This protein binds this small molecule.
Small molecule (SMILES): CC(=O)N[C@@H]1[C@@H](O)[C@H](O)[C@@H](CO)O[C@H]1O

Binding-site contacts:
Ligand atom C1 contacts residue ASN317 of chain 1.C at 1.4 Å.
Ligand atom C3 contacts residue ASN317 of chain 1.C at 3.8 Å.
Ligand atom N2 contacts residue ASN317 of chain 1.C at 2.9 Å (h-bond).
Ligand atom O5 contacts residue ASN317 of chain 1.C at 2.4 Å (h-bond).
Ligand atom C7 contacts residue ASN317 of chain 1.C at 3.2 Å.
Ligand atom C2 contacts residue ASN317 of chain 1.C at 2.5 Å.
Ligand atom C5 contacts residue ASN317 of chain 1.C at 3.7 Å.
Ligand atom O7 contacts residue ASN317 of chain 1.C at 3.0 Å (h-bond).
Ligand atom C4 contacts residue ASN317 of chain 1.C at 4.2 Å.
Ligand atom C8 contacts residue ASN317 of chain 1.C at 3.8 Å.

Sequence of chain 1.C:
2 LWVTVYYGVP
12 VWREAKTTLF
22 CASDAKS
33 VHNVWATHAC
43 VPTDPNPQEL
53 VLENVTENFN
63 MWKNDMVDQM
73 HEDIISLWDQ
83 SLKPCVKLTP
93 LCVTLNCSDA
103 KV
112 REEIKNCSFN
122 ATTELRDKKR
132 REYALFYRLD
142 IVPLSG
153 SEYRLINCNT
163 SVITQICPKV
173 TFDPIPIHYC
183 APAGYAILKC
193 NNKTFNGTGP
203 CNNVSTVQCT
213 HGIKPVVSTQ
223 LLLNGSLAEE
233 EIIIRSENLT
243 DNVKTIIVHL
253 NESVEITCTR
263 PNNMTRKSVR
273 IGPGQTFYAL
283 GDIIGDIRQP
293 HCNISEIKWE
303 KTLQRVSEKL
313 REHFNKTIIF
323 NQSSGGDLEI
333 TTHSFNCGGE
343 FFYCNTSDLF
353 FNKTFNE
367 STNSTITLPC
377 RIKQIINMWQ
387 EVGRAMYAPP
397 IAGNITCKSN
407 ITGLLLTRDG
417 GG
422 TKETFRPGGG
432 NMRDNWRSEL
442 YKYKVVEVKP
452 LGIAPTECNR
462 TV